Sequence of chain 1.A:
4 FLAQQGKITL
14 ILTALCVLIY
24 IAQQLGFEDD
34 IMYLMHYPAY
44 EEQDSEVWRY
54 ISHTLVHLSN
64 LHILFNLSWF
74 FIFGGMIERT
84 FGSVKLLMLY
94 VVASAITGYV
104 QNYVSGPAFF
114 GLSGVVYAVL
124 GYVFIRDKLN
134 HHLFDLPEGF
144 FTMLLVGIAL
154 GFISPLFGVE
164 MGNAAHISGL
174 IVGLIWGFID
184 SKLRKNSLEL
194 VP

Sequence of chain 2.A:
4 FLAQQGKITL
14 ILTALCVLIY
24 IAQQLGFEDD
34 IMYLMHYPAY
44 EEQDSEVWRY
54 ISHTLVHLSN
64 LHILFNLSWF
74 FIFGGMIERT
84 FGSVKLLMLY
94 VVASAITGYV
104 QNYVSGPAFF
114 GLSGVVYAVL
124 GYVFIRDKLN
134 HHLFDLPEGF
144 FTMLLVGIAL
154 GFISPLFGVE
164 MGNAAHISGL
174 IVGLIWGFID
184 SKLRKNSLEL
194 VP

Binding-site contacts:
Ligand atom O22 contacts residue ILE182 of chain 1.A at 3.7 Å.
Ligand atom C35 contacts residue PHE181 of chain 1.A at 4.3 Å (hydrophobic).
Ligand atom O14 contacts residue LEU186 of chain 1.A at 3.9 Å.
Ligand atom O13 contacts residue LYS185 of chain 1.A at 4.0 Å.
Ligand atom O22 contacts residue PQE1 of chain 1.E at 3.7 Å.
Ligand atom C35 contacts residue ILE182 of chain 1.A at 3.9 Å (hydrophobic).
Ligand atom C34 contacts residue LYS185 of chain 1.A at 4.4 Å.
Ligand atom O14 contacts residue LYS185 of chain 1.A at 4.5 Å.
Ligand atom C21 contacts residue ILE182 of chain 1.A at 3.6 Å (hydrophobic).
Ligand atom C21 contacts residue PQE1 of chain 1.E at 4.1 Å.
Ligand atom P contacts residue ILE182 of chain 1.A at 4.2 Å.
Ligand atom O12 contacts residue LEU186 of chain 1.A at 3.4 Å.
Ligand atom O12 contacts residue ILE182 of chain 1.A at 3.1 Å.
Ligand atom C1 contacts residue ILE182 of chain 1.A at 4.4 Å (hydrophobic).
Ligand atom C34 contacts residue TYR102 of chain 2.A at 4.2 Å (hydrophobic).
Ligand atom P contacts residue LEU186 of chain 1.A at 4.1 Å.
Ligand atom O13 contacts residue ILE182 of chain 1.A at 4.1 Å.

This small molecule binds to this protein.
Small molecule (SMILES): CCCCC(=O)OC[C@H](COP(=O)(O)O)OC=O